A small-molecule ligand and the protein it binds are described below.
Small molecule (SMILES): CC(=O)N[C@H]1[C@H](O[C@H]2[C@H](O)[C@@H](NC(C)=O)CO[C@@H]2CO)O[C@H](CO)[C@@H](O[C@@H]2O[C@H](CO)[C@@H](O)[C@H](O)[C@@H]2O)[C@@H]1O

Binding-site contacts:
Ligand atom C8 contacts residue ASN99 of chain 13.B at 4.1 Å.
Ligand atom C7 contacts residue ASN99 of chain 13.B at 3.8 Å.
Ligand atom C7 contacts residue THR101 of chain 13.B at 3.9 Å.
Ligand atom C8 contacts residue ARG108 of chain 13.B at 4.1 Å.
Ligand atom C1 contacts residue ASN99 of chain 13.B at 1.4 Å.
Ligand atom C3 contacts residue ASN99 of chain 13.B at 3.8 Å.
Ligand atom N2 contacts residue ASN99 of chain 13.B at 2.8 Å (h-bond).
Ligand atom O5 contacts residue ASN99 of chain 13.B at 2.4 Å (h-bond).
Ligand atom C5 contacts residue PHE97 of chain 13.B at 3.8 Å (hydrophobic).
Ligand atom C7 contacts residue PHE97 of chain 13.B at 4.0 Å (hydrophobic).
Ligand atom C6 contacts residue PHE97 of chain 13.B at 3.7 Å (hydrophobic).
Ligand atom O5 contacts residue PHE97 of chain 13.B at 4.0 Å.
Ligand atom C8 contacts residue PHE97 of chain 13.B at 4.1 Å (hydrophobic).
Ligand atom C4 contacts residue ASN99 of chain 13.B at 4.2 Å.
Ligand atom O7 contacts residue PHE97 of chain 13.B at 3.5 Å.
Ligand atom O7 contacts residue ASN99 of chain 13.B at 4.2 Å.
Ligand atom C5 contacts residue ASN99 of chain 13.B at 3.7 Å.
Ligand atom C2 contacts residue ASN99 of chain 13.B at 2.5 Å.
Ligand atom C8 contacts residue THR101 of chain 13.B at 3.5 Å.
Ligand atom C1 contacts residue THR101 of chain 13.B at 4.5 Å.
Ligand atom C2 contacts residue THR101 of chain 13.B at 4.2 Å.
Ligand atom N2 contacts residue THR101 of chain 13.B at 3.2 Å (h-bond).

Sequence of chain 13.B:
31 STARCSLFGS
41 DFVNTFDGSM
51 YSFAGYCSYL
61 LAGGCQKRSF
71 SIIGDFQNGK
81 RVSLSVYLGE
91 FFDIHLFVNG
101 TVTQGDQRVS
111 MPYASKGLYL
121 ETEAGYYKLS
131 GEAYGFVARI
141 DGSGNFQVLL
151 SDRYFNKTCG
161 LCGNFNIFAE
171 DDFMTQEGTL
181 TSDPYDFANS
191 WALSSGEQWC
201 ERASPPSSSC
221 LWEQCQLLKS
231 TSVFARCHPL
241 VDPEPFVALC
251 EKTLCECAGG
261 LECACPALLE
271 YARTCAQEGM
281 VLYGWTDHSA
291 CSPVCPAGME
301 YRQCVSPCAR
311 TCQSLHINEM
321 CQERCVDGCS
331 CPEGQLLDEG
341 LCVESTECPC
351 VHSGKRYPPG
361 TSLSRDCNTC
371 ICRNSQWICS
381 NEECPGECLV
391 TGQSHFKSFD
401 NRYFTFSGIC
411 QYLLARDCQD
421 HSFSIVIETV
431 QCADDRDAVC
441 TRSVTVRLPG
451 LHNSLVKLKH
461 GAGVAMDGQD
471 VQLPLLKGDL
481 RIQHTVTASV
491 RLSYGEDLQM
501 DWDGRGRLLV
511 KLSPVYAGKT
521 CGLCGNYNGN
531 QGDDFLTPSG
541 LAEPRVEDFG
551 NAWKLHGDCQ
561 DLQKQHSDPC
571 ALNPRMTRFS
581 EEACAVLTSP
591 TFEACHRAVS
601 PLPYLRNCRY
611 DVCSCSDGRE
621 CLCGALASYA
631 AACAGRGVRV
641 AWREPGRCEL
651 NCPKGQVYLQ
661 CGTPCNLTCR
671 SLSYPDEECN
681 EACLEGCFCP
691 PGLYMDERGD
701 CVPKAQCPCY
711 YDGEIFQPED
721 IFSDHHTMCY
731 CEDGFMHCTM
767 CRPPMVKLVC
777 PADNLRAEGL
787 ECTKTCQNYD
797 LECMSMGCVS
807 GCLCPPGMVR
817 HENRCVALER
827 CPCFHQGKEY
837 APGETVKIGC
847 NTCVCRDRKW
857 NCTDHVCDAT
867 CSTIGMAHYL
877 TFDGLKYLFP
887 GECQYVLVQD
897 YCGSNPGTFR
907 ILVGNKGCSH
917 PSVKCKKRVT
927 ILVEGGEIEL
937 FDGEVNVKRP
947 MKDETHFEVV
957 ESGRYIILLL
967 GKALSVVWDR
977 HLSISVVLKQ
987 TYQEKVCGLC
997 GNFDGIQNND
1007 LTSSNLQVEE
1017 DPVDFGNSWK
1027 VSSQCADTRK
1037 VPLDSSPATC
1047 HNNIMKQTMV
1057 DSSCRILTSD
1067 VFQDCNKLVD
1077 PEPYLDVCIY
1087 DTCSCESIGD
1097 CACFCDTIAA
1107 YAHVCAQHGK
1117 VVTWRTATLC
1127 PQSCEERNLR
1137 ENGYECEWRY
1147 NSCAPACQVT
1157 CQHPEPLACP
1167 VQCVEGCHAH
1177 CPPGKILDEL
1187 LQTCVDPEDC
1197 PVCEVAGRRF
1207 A